A protein and the small-molecule ligand that binds it are described below.
Small molecule (SMILES): CC(=O)N[C@@H]1[C@@H](O)[C@H](O)[C@@H](CO)O[C@H]1O

Sequence of chain 1.A:
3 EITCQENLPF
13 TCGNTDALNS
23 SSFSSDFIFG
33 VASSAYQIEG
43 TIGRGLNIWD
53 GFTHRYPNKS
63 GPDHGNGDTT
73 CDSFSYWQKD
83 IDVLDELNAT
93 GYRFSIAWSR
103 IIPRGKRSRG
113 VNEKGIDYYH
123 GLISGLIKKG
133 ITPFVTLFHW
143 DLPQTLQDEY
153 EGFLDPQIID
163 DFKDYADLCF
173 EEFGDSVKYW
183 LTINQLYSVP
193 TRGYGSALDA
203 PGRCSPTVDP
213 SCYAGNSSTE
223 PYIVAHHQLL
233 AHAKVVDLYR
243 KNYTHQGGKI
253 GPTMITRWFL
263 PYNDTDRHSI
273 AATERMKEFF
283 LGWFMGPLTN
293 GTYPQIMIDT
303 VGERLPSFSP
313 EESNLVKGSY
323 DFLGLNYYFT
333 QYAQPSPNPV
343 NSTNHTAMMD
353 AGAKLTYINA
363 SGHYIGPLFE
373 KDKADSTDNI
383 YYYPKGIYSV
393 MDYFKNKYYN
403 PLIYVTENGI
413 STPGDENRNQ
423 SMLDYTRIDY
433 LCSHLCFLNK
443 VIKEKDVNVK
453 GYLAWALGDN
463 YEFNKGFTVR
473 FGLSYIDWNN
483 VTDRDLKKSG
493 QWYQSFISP

Binding-site contacts:
Ligand atom C2 contacts residue ASN60 of chain 1.A at 2.7 Å.
Ligand atom C3 contacts residue ASN60 of chain 1.A at 3.9 Å.
Ligand atom C5 contacts residue ASN60 of chain 1.A at 3.7 Å.
Ligand atom C1 contacts residue ASN60 of chain 1.A at 1.5 Å.
Ligand atom C2 contacts residue SO41 of chain 1.S at 4.1 Å.
Ligand atom O7 contacts residue ASN60 of chain 1.A at 4.1 Å.
Ligand atom C1 contacts residue SO41 of chain 1.S at 3.9 Å.
Ligand atom C6 contacts residue SER213 of chain 1.A at 4.2 Å.
Ligand atom C5 contacts residue SER213 of chain 1.A at 4.2 Å.
Ligand atom O6 contacts residue TYR58 of chain 1.A at 3.7 Å.
Ligand atom N2 contacts residue ASN60 of chain 1.A at 2.9 Å (h-bond).
Ligand atom C7 contacts residue SO41 of chain 1.S at 3.6 Å.
Ligand atom O5 contacts residue ASN60 of chain 1.A at 2.4 Å (h-bond).
Ligand atom O6 contacts residue SER213 of chain 1.A at 4.1 Å.
Ligand atom C7 contacts residue ASN60 of chain 1.A at 3.8 Å.
Ligand atom C4 contacts residue ASN60 of chain 1.A at 4.3 Å.
Ligand atom O7 contacts residue SO41 of chain 1.S at 3.1 Å (h-bond).
Ligand atom O4 contacts residue SER213 of chain 1.A at 4.1 Å.
Ligand atom N2 contacts residue SO41 of chain 1.S at 4.0 Å.